Binding-site contacts:
Ligand atom CLZ contacts residue VAL249 of chain 1.A at 3.7 Å.
Ligand atom CG contacts residue PRO365 of chain 1.A at 3.5 Å (hydrophobic).
Ligand atom NE2 contacts residue MET366 of chain 1.A at 3.5 Å.
Ligand atom O contacts residue MET364 of chain 1.A at 3.4 Å.
Ligand atom CLE1 contacts residue THR173 of chain 1.A at 3.3 Å.
Ligand atom C contacts residue GLY175 of chain 1.A at 3.6 Å.
Ligand atom CE1 contacts residue ARG367 of chain 1.A at 3.3 Å.
Ligand atom CA contacts residue GLY175 of chain 1.A at 3.6 Å.
Ligand atom CZ contacts residue ARG367 of chain 1.A at 3.6 Å.
Ligand atom O contacts residue MET364 of chain 1.A at 3.5 Å.
Ligand atom CE2 contacts residue ASN346 of chain 1.A at 3.5 Å.
Ligand atom O contacts residue HIS176 of chain 1.A at 3.6 Å.
Ligand atom CLE1 contacts residue GLY175 of chain 1.A at 3.6 Å.
Ligand atom CG contacts residue HIS176 of chain 1.A at 3.5 Å.
Ligand atom CD2 contacts residue MET364 of chain 1.A at 3.7 Å (hydrophobic).
Ligand atom N contacts residue GLY175 of chain 1.A at 2.7 Å (h-bond).
Ligand atom OE1 contacts residue PRO365 of chain 1.A at 3.4 Å (h-bond).
Ligand atom CA contacts residue GLY175 of chain 1.A at 3.5 Å.
Ligand atom CLZ contacts residue TYR246 of chain 1.A at 3.6 Å.
Ligand atom CB contacts residue GLY175 of chain 1.A at 3.4 Å.
Ligand atom OE1 contacts residue MET364 of chain 1.A at 3.0 Å (h-bond).
Ligand atom CZ contacts residue PRO244 of chain 1.A at 3.6 Å (hydrophobic).
Ligand atom OD1 contacts residue HIS176 of chain 1.A at 3.3 Å.
Ligand atom O contacts residue ARG367 of chain 1.A at 2.8 Å (salt-bridge).
Ligand atom NE2 contacts residue TYR325 of chain 1.A at 3.5 Å.
Ligand atom CD1 contacts residue ARG177 of chain 1.A at 3.7 Å.
Ligand atom CA contacts residue PRO365 of chain 1.A at 3.7 Å (hydrophobic).
Ligand atom CB contacts residue PRO365 of chain 1.A at 3.5 Å (hydrophobic).
Ligand atom C contacts residue ARG367 of chain 1.A at 3.5 Å.
Ligand atom CZ contacts residue ASN346 of chain 1.A at 3.5 Å.
Ligand atom CD1 contacts residue THR173 of chain 1.A at 3.4 Å.
Ligand atom CE2 contacts residue PRO244 of chain 1.A at 3.7 Å (hydrophobic).
Ligand atom CG contacts residue GLY175 of chain 1.A at 3.7 Å.
Ligand atom O contacts residue VAL249 of chain 1.A at 3.3 Å.
Ligand atom CE2 contacts residue VAL249 of chain 1.A at 3.5 Å (hydrophobic).
Ligand atom N contacts residue MET364 of chain 1.A at 3.7 Å.
Ligand atom C contacts residue MET364 of chain 1.A at 3.7 Å (hydrophobic).
Ligand atom O contacts residue MET366 of chain 1.A at 3.3 Å.
Ligand atom CB contacts residue MET364 of chain 1.A at 3.6 Å (hydrophobic).
Ligand atom N contacts residue PRO365 of chain 1.A at 3.0 Å (h-bond).

The small molecule below binds the protein below.
Small molecule (SMILES): CC(=O)N[C@@H](CCC(N)=O)C(=O)N[C@@H](CC1CCCCC1)C(=O)N[C@@H](CC(=O)O)C(=O)N[C@@H](CC(C)C)C(=O)N[C@@H](Cc1ccc(Cl)c(Cl)c1)C(=O)O

Sequence of chain 1.A:
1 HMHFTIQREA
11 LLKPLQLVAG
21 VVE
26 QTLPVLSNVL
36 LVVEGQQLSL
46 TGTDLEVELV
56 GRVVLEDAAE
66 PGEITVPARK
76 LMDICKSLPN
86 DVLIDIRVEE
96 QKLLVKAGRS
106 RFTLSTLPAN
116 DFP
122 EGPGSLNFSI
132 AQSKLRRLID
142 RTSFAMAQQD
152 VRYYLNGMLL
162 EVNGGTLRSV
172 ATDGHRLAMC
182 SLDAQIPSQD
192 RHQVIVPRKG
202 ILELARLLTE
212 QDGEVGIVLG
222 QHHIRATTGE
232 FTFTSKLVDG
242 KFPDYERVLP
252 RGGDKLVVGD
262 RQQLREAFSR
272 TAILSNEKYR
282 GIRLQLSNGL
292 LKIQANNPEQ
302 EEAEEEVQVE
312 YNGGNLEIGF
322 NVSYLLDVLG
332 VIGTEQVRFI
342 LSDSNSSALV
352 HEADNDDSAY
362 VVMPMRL